A protein and the small-molecule ligand that binds it are described below.
Small molecule (SMILES): C[C@H](CCOc1nccn1C)N(C)C

Sequence of chain 1.C:
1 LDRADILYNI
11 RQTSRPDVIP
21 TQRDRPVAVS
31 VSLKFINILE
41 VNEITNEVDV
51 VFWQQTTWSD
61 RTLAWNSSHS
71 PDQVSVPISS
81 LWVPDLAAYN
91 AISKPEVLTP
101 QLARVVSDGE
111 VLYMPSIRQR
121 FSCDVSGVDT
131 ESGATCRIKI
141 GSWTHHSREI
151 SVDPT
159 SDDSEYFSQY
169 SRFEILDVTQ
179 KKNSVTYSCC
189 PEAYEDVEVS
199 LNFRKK

Binding-site contacts:
Ligand atom N13 contacts residue TRP143 of chain 1.C at 4.2 Å.
Ligand atom C8 contacts residue LEU112 of chain 1.D at 3.9 Å (hydrophobic).
Ligand atom C8 contacts residue THR144 of chain 1.C at 3.8 Å.
Ligand atom C6 contacts residue MET114 of chain 1.D at 3.8 Å (hydrophobic).
Ligand atom C9 contacts residue LEU112 of chain 1.D at 3.8 Å (hydrophobic).
Ligand atom C2 contacts residue TYR192 of chain 1.C at 3.8 Å (hydrophobic).
Ligand atom C10 contacts residue TRP143 of chain 1.C at 3.5 Å (hydrophobic).
Ligand atom N12 contacts residue LEU112 of chain 1.D at 3.9 Å.
Ligand atom C1 contacts residue TYR192 of chain 1.C at 3.9 Å (hydrophobic).
Ligand atom C6 contacts residue TRP143 of chain 1.C at 3.4 Å (hydrophobic).
Ligand atom C3 contacts residue TYR89 of chain 1.C at 4.0 Å (hydrophobic).
Ligand atom N12 contacts residue TRP143 of chain 1.C at 3.8 Å.
Ligand atom O14 contacts residue TRP143 of chain 1.C at 3.2 Å (h-bond).
Ligand atom N13 contacts residue MET114 of chain 1.D at 3.7 Å.
Ligand atom C3 contacts residue TRP53 of chain 1.D at 3.7 Å (hydrophobic).
Ligand atom C4 contacts residue TRP143 of chain 1.C at 3.8 Å (hydrophobic).
Ligand atom N12 contacts residue THR144 of chain 1.C at 3.9 Å.
Ligand atom C7 contacts residue TRP143 of chain 1.C at 4.0 Å (hydrophobic).
Ligand atom C1 contacts residue TYR89 of chain 1.C at 3.0 Å (hydrophobic).
Ligand atom C9 contacts residue ARG104 of chain 1.D at 4.0 Å.
Ligand atom N13 contacts residue THR144 of chain 1.C at 3.8 Å.
Ligand atom C7 contacts residue CYS188 of chain 1.C at 3.9 Å (hydrophobic).
Ligand atom C7 contacts residue TYR192 of chain 1.C at 3.1 Å (hydrophobic).
Ligand atom C2 contacts residue TRP143 of chain 1.C at 3.7 Å (hydrophobic).
Ligand atom N11 contacts residue TRP143 of chain 1.C at 2.9 Å (h-bond).
Ligand atom C8 contacts residue ARG104 of chain 1.D at 3.4 Å.
Ligand atom C1 contacts residue TRP143 of chain 1.C at 3.2 Å (hydrophobic).
Ligand atom C10 contacts residue LEU112 of chain 1.D at 4.2 Å (hydrophobic).
Ligand atom C5 contacts residue MET114 of chain 1.D at 3.9 Å (hydrophobic).
Ligand atom C10 contacts residue THR144 of chain 1.C at 4.1 Å.
Ligand atom C5 contacts residue TRP143 of chain 1.C at 3.7 Å (hydrophobic).
Ligand atom C9 contacts residue LEU102 of chain 1.D at 4.0 Å (hydrophobic).
Ligand atom C9 contacts residue THR144 of chain 1.C at 3.6 Å.
Ligand atom C10 contacts residue MET114 of chain 1.D at 4.3 Å (hydrophobic).
Ligand atom C3 contacts residue TRP143 of chain 1.C at 4.1 Å (hydrophobic).
Ligand atom C3 contacts residue TYR185 of chain 1.C at 4.2 Å (hydrophobic).
Ligand atom C1 contacts residue SER142 of chain 1.C at 3.6 Å.
Ligand atom C2 contacts residue TYR185 of chain 1.C at 4.3 Å (hydrophobic).
Ligand atom C2 contacts residue CYS187 of chain 1.C at 4.0 Å (hydrophobic).
Ligand atom C7 contacts residue THR144 of chain 1.C at 4.1 Å.

Sequence of chain 1.D:
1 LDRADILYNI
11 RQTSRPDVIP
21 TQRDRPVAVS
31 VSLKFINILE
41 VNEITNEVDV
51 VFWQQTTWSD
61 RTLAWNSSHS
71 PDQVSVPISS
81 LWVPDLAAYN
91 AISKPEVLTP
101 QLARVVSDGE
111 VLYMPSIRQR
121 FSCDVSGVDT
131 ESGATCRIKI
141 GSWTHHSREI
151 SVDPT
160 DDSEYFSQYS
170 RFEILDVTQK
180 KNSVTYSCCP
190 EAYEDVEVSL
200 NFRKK